Sequence of chain 1.A:
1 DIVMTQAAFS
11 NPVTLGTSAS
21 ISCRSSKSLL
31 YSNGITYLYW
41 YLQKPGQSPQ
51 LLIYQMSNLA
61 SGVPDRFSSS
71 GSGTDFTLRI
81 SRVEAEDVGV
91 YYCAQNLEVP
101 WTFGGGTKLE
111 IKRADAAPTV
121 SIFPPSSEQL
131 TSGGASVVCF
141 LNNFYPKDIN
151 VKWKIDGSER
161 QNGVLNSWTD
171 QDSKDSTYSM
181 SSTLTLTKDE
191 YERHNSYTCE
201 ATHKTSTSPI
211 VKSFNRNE

Sequence of chain 1.B:
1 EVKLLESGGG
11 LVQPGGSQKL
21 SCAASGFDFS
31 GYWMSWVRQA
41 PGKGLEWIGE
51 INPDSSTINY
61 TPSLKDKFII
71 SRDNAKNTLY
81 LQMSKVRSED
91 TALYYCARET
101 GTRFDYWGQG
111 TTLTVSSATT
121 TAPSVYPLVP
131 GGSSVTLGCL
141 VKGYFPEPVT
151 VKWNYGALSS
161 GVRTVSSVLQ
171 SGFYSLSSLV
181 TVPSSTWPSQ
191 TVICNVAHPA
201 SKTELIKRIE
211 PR

Binding-site contacts:
Ligand atom N2 contacts residue ASN96 of chain 1.A at 3.2 Å (h-bond).
Ligand atom C6 contacts residue GLN55 of chain 1.A at 3.7 Å.
Ligand atom C5 contacts residue TRP33 of chain 1.B at 3.8 Å (hydrophobic).
Ligand atom O2 contacts residue TRP101 of chain 1.A at 2.9 Å (h-bond).
Ligand atom O5 contacts residue ASN96 of chain 1.A at 3.0 Å (h-bond).
Ligand atom O1 contacts residue LEU97 of chain 1.A at 3.9 Å.
Ligand atom C4 contacts residue ASN96 of chain 1.A at 3.6 Å.
Ligand atom C6 contacts residue THR100 of chain 1.B at 3.7 Å.
Ligand atom O2 contacts residue THR100 of chain 1.B at 3.4 Å (h-bond).
Ligand atom C6 contacts residue GLY101 of chain 1.B at 3.5 Å.
Ligand atom C1 contacts residue TYR37 of chain 1.A at 3.8 Å (hydrophobic).
Ligand atom C6 contacts residue TRP33 of chain 1.B at 3.8 Å (hydrophobic).
Ligand atom O6 contacts residue GLU50 of chain 1.B at 2.5 Å (salt-bridge).
Ligand atom O5 contacts residue GLN55 of chain 1.A at 3.4 Å (h-bond).
Ligand atom C1 contacts residue ASN96 of chain 1.A at 3.8 Å.
Ligand atom C8 contacts residue LEU97 of chain 1.A at 3.7 Å (hydrophobic).
Ligand atom C6 contacts residue TYR39 of chain 1.A at 3.6 Å (hydrophobic).
Ligand atom C2 contacts residue THR100 of chain 1.B at 3.6 Å.
Ligand atom C2 contacts residue ASN96 of chain 1.A at 3.6 Å.
Ligand atom C6 contacts residue GLU50 of chain 1.B at 3.3 Å.
Ligand atom C5 contacts residue ASN96 of chain 1.A at 3.6 Å.
Ligand atom O3 contacts residue THR100 of chain 1.B at 3.0 Å (h-bond).
Ligand atom O6 contacts residue VAL99 of chain 1.A at 3.8 Å.
Ligand atom C3 contacts residue GLU50 of chain 1.B at 3.7 Å.
Ligand atom C1 contacts residue ASN96 of chain 1.A at 3.3 Å.
Ligand atom O6 contacts residue ASN59 of chain 1.B at 3.8 Å.
Ligand atom O5 contacts residue TYR39 of chain 1.A at 3.5 Å (h-bond).
Ligand atom C8 contacts residue TYR37 of chain 1.A at 3.8 Å (hydrophobic).
Ligand atom C3 contacts residue ASN96 of chain 1.A at 3.5 Å.
Ligand atom C6 contacts residue ASN96 of chain 1.A at 3.6 Å.
Ligand atom O2 contacts residue GLU50 of chain 1.B at 2.8 Å (salt-bridge).
Ligand atom O4 contacts residue GLN55 of chain 1.A at 3.0 Å (h-bond).
Ligand atom O5 contacts residue VAL99 of chain 1.A at 3.7 Å.
Ligand atom CM contacts residue LEU97 of chain 1.A at 3.6 Å (hydrophobic).
Ligand atom C6 contacts residue VAL99 of chain 1.A at 3.7 Å (hydrophobic).
Ligand atom O4 contacts residue ASN96 of chain 1.A at 2.9 Å (h-bond).
Ligand atom C2 contacts residue GLU50 of chain 1.B at 3.6 Å.
Ligand atom C3 contacts residue THR100 of chain 1.B at 3.9 Å.
Ligand atom O3 contacts residue GLU99 of chain 1.B at 3.7 Å.
Ligand atom C4 contacts residue TRP33 of chain 1.B at 3.8 Å (hydrophobic).

This protein binds this small molecule.
Small molecule (SMILES): CO[C@@H]1O[C@H](CO)[C@@H](O[C@@H]2O[C@H](CO)[C@H](O)[C@H](O)[C@H]2O)[C@H](O[C@@H]2O[C@@H](C)[C@@H](O)[C@@H](O)[C@@H]2O)[C@H]1NC(C)=O